Binding-site contacts:
Ligand atom C8 contacts residue ARG114 of chain 1.A at 3.5 Å.
Ligand atom N7 contacts residue ARG114 of chain 1.A at 3.4 Å.
Ligand atom OP1 contacts residue ARG6 of chain 1.A at 3.7 Å.
Ligand atom C4 contacts residue LYS39 of chain 1.A at 3.7 Å.
Ligand atom C1' contacts residue PRO81 of chain 1.A at 3.7 Å (hydrophobic).
Ligand atom C2 contacts residue ILE119 of chain 2.A at 3.7 Å (hydrophobic).
Ligand atom C4 contacts residue ARG114 of chain 1.A at 3.7 Å.
Ligand atom C2' contacts residue ARG6 of chain 1.A at 3.5 Å.
Ligand atom C5' contacts residue PRO81 of chain 1.A at 3.3 Å (hydrophobic).
Ligand atom C6 contacts residue TYR35 of chain 1.A at 3.7 Å (hydrophobic).
Ligand atom OP2 contacts residue ARG6 of chain 1.A at 3.2 Å.
Ligand atom C7 contacts residue LYS39 of chain 1.A at 3.8 Å.
Ligand atom C2' contacts residue ARG82 of chain 1.A at 3.4 Å.
Ligand atom P contacts residue ARG6 of chain 1.A at 3.8 Å.
Ligand atom C2 contacts residue ARG82 of chain 1.A at 3.7 Å.
Ligand atom N6 contacts residue ARG114 of chain 1.A at 3.5 Å.
Ligand atom C1' contacts residue ARG82 of chain 1.A at 3.4 Å.
Ligand atom O2 contacts residue PRO81 of chain 1.A at 3.4 Å.
Ligand atom N6 contacts residue DA8 of chain 2.B at 3.0 Å (h-bond).
Ligand atom C5' contacts residue ARG82 of chain 1.A at 3.5 Å.
Ligand atom C1' contacts residue ARG82 of chain 1.A at 3.7 Å.
Ligand atom O2 contacts residue ARG82 of chain 1.A at 3.5 Å.
Ligand atom O2 contacts residue ARG82 of chain 1.A at 2.9 Å (salt-bridge).
Ligand atom O5' contacts residue TYR35 of chain 1.A at 3.6 Å (h-bond).
Ligand atom C3' contacts residue ARG6 of chain 1.A at 3.5 Å.
Ligand atom C4' contacts residue ARG82 of chain 1.A at 3.5 Å.
Ligand atom OP2 contacts residue TYR35 of chain 1.A at 2.9 Å (h-bond).
Ligand atom C7 contacts residue TYR35 of chain 1.A at 3.7 Å (hydrophobic).
Ligand atom C5 contacts residue ARG114 of chain 1.A at 3.6 Å.
Ligand atom N3 contacts residue SER117 of chain 2.A at 3.4 Å (h-bond).
Ligand atom O4' contacts residue PRO81 of chain 1.A at 3.3 Å.
Ligand atom O4' contacts residue ARG82 of chain 1.A at 2.7 Å (salt-bridge).
Ligand atom C2 contacts residue SER117 of chain 2.A at 3.1 Å.
Ligand atom N9 contacts residue ARG114 of chain 1.A at 3.6 Å.
Ligand atom O4 contacts residue LYS39 of chain 1.A at 2.6 Å (salt-bridge).
Ligand atom O3' contacts residue ARG82 of chain 1.A at 3.6 Å.
Ligand atom C6 contacts residue ARG114 of chain 1.A at 3.7 Å.
Ligand atom O5' contacts residue ARG6 of chain 1.A at 3.4 Å (salt-bridge).
Ligand atom O4 contacts residue TYR35 of chain 1.A at 3.8 Å.
Ligand atom C4' contacts residue PRO81 of chain 1.A at 3.3 Å (hydrophobic).

Sequence of chain 2.A:
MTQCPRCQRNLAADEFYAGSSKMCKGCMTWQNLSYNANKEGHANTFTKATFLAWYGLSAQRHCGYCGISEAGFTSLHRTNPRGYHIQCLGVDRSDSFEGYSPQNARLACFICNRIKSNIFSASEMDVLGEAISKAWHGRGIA

This small molecule binds to this protein.
Small molecule (SMILES): Cc1cn([C@H]2C[C@H](O[P](=O)(O)OC[C@H]3O[C@@H](n4cc(C)c(=O)[nH]c4=O)C[C@@H]3O[P](=O)(O)OC[C@H]3O[C@@H](n4cnc5c(N)ncnc54)C[C@@H]3O)[C@@H](CO[P](=O)(O)O[C@H]3C[C@H](n4ccc(N)nc4=O)O[C@@H]3CO[P](=O)(O)O[C@H]3C[C@H](n4cnc5c(=O)nc(N)[nH]c54)O[C@@H]3CO[P](=O)(O)O[C@H]3C[C@H](n4cnc5c(=O)nc(N)[nH]c54)O[C@@H]3CO[P](=O)(O)O[C@H]3C[C@H](n4cnc5c(N)ncnc54)O[C@@H]3CO[P](=O)(O)O[C@H]3C[C@H](n4cnc5c(=O)nc(N)[nH]c54)O[C@@H]3CO)O2)c(=O)[nH]c1=O

Sequence of chain 1.A:
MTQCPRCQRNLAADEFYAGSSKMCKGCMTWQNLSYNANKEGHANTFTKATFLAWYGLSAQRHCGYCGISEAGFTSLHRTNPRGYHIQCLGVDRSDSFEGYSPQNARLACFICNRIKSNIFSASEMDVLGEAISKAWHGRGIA